Sequence of chain 2.A:
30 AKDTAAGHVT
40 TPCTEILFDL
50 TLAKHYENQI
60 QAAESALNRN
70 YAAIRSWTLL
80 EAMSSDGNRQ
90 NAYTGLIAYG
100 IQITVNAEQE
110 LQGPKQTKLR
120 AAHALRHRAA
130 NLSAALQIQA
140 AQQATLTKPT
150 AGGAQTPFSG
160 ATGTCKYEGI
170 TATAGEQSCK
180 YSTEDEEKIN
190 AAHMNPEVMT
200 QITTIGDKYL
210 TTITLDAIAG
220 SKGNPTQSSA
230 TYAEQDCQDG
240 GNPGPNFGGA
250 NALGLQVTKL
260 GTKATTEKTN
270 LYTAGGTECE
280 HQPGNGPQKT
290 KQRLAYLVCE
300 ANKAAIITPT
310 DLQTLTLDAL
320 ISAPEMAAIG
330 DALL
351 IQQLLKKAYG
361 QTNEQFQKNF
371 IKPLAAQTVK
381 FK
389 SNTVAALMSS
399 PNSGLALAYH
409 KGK

This small molecule binds to this protein.
Small molecule (SMILES): CC(=O)N[C@H]1[C@H](O[C@H]2[C@H](O)[C@@H](NC(C)=O)CO[C@@H]2CO)O[C@H](CO)[C@@H](O[C@@H]2O[C@H](CO[C@H]3O[C@H](CO)[C@@H](O)[C@H](O)[C@@H]3O)[C@@H](O)[C@H](O[C@H]3O[C@H](CO)[C@@H](O)[C@H](O)[C@@H]3O[C@H]3O[C@H](CO)[C@@H](O)[C@H](O)[C@@H]3O)[C@@H]2O)[C@@H]1O

Sequence of chain 1.A:
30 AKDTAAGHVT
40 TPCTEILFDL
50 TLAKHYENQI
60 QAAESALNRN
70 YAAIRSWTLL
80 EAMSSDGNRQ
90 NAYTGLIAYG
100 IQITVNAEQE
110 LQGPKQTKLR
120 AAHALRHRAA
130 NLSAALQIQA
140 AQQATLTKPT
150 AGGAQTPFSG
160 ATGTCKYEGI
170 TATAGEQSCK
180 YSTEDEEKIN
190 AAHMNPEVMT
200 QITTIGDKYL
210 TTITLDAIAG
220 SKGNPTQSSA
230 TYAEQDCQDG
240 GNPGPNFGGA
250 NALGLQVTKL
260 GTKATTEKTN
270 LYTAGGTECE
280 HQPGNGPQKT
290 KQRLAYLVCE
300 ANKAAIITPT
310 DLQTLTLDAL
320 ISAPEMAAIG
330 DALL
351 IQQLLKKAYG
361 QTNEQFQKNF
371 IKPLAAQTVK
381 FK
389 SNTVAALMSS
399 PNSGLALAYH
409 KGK

Binding-site contacts:
Ligand atom C2 contacts residue GLU175 of chain 1.A at 3.8 Å.
Ligand atom O3 contacts residue GLY285 of chain 2.A at 2.8 Å (h-bond).
Ligand atom C1 contacts residue LYS179 of chain 1.A at 3.6 Å.
Ligand atom C8 contacts residue ALA123 of chain 2.A at 3.5 Å (hydrophobic).
Ligand atom O5 contacts residue ASN130 of chain 2.A at 2.2 Å (h-bond).
Ligand atom C1 contacts residue ASN130 of chain 2.A at 1.4 Å.
Ligand atom C3 contacts residue GLY285 of chain 2.A at 3.4 Å.
Ligand atom C8 contacts residue GLN176 of chain 1.A at 3.4 Å.
Ligand atom O2 contacts residue GLU175 of chain 1.A at 2.8 Å (salt-bridge).
Ligand atom C5 contacts residue ASN130 of chain 2.A at 3.5 Å.
Ligand atom O3 contacts residue GLN176 of chain 1.A at 3.0 Å (h-bond).
Ligand atom C3 contacts residue GLN176 of chain 1.A at 3.4 Å.
Ligand atom O2 contacts residue SER177 of chain 1.A at 3.7 Å.
Ligand atom C2 contacts residue GLY285 of chain 2.A at 3.6 Å.
Ligand atom C5 contacts residue GLU175 of chain 1.A at 3.5 Å.
Ligand atom O7 contacts residue ARG127 of chain 2.A at 3.7 Å.
Ligand atom C3 contacts residue ASN130 of chain 2.A at 3.8 Å.
Ligand atom C6 contacts residue SER132 of chain 1.A at 3.3 Å.
Ligand atom O3 contacts residue GLY283 of chain 2.A at 2.9 Å (h-bond).
Ligand atom N2 contacts residue GLN176 of chain 1.A at 3.0 Å (h-bond).
Ligand atom C7 contacts residue GLN176 of chain 1.A at 3.5 Å.
Ligand atom O6 contacts residue GLU175 of chain 1.A at 3.5 Å (salt-bridge).
Ligand atom O4 contacts residue PRO282 of chain 2.A at 3.7 Å.
Ligand atom O7 contacts residue ASN130 of chain 2.A at 3.3 Å (h-bond).
Ligand atom O5 contacts residue LYS179 of chain 1.A at 2.9 Å (salt-bridge).
Ligand atom O2 contacts residue GLY285 of chain 2.A at 3.8 Å.
Ligand atom C1 contacts residue HIS126 of chain 2.A at 3.6 Å.
Ligand atom C1 contacts residue SER177 of chain 1.A at 3.6 Å.
Ligand atom C7 contacts residue ASN130 of chain 2.A at 3.4 Å.
Ligand atom N2 contacts residue ASN130 of chain 2.A at 3.0 Å (h-bond).
Ligand atom O3 contacts residue SER177 of chain 1.A at 3.5 Å.
Ligand atom O3 contacts residue ASN284 of chain 2.A at 3.6 Å (h-bond).
Ligand atom O7 contacts residue THR289 of chain 2.A at 3.4 Å.
Ligand atom C2 contacts residue ASN130 of chain 2.A at 2.5 Å.
Ligand atom O4 contacts residue GLU175 of chain 1.A at 3.2 Å (salt-bridge).
Ligand atom O4 contacts residue GLY283 of chain 2.A at 3.3 Å (h-bond).
Ligand atom N2 contacts residue HIS126 of chain 2.A at 3.6 Å.
Ligand atom O4 contacts residue PRO286 of chain 2.A at 3.8 Å.
Ligand atom O2 contacts residue LYS179 of chain 1.A at 2.9 Å (salt-bridge).
Ligand atom C5 contacts residue SER132 of chain 1.A at 3.4 Å.